Binding-site contacts:
Ligand atom O6 contacts residue MET334 of chain 1.B at 3.8 Å.
Ligand atom O2 contacts residue PEG1 of chain 1.L at 3.7 Å.
Ligand atom C6 contacts residue GLU118 of chain 1.B at 3.6 Å.
Ligand atom O5 contacts residue GLU240 of chain 1.B at 3.1 Å (salt-bridge).
Ligand atom O2 contacts residue ARG260 of chain 1.B at 2.9 Å (salt-bridge).
Ligand atom O2 contacts residue ASN12 of chain 1.B at 3.8 Å.
Ligand atom C3 contacts residue PRO11 of chain 1.B at 3.3 Å (hydrophobic).
Ligand atom C6 contacts residue TRP256 of chain 1.B at 3.8 Å (hydrophobic).
Ligand atom O4 contacts residue GLY65 of chain 1.B at 3.2 Å.
Ligand atom C6 contacts residue GLU240 of chain 1.B at 3.6 Å.
Ligand atom O4 contacts residue ARG120 of chain 1.B at 3.4 Å (salt-bridge).
Ligand atom O6 contacts residue THR236 of chain 1.B at 3.3 Å.
Ligand atom C5 contacts residue HIS181 of chain 1.B at 3.4 Å.
Ligand atom O3 contacts residue PRO11 of chain 1.B at 3.5 Å (h-bond).
Ligand atom O4 contacts residue THR66 of chain 1.B at 3.4 Å (h-bond).
Ligand atom C3 contacts residue GLY297 of chain 1.B at 3.0 Å.
Ligand atom O5 contacts residue HIS181 of chain 1.B at 3.4 Å (h-bond).
Ligand atom O2 contacts residue GLU118 of chain 1.B at 2.5 Å (salt-bridge).
Ligand atom C4 contacts residue GLY65 of chain 1.B at 3.3 Å.
Ligand atom O4 contacts residue THR67 of chain 1.B at 2.6 Å (h-bond).
Ligand atom C2 contacts residue PRO11 of chain 1.B at 3.7 Å (hydrophobic).
Ligand atom O6 contacts residue HIS181 of chain 1.B at 3.5 Å (h-bond).
Ligand atom C1 contacts residue TRP42 of chain 1.B at 3.4 Å (hydrophobic).
Ligand atom C3 contacts residue THR66 of chain 1.B at 3.6 Å.
Ligand atom O2 contacts residue PRO11 of chain 1.B at 2.9 Å (h-bond).
Ligand atom C2 contacts residue GLU118 of chain 1.B at 3.4 Å.
Ligand atom O3 contacts residue GLY296 of chain 1.B at 3.7 Å.
Ligand atom O3 contacts residue GLY297 of chain 1.B at 3.4 Å (h-bond).
Ligand atom O3 contacts residue THR66 of chain 1.B at 2.7 Å (h-bond).
Ligand atom O3 contacts residue PEG1 of chain 1.L at 3.5 Å.
Ligand atom O3 contacts residue PHE294 of chain 1.B at 3.4 Å.
Ligand atom O4 contacts residue TRP42 of chain 1.B at 3.7 Å.
Ligand atom O3 contacts residue THR67 of chain 1.B at 3.4 Å.
Ligand atom O4 contacts residue GLU118 of chain 1.B at 3.6 Å.
Ligand atom C6 contacts residue TRP68 of chain 1.B at 3.7 Å (hydrophobic).
Ligand atom C2 contacts residue ARG260 of chain 1.B at 3.8 Å.
Ligand atom O6 contacts residue THR179 of chain 1.B at 3.1 Å.
Ligand atom O2 contacts residue GLY297 of chain 1.B at 2.9 Å (h-bond).
Ligand atom O3 contacts residue MET334 of chain 1.B at 3.6 Å.
Ligand atom O6 contacts residue GLU240 of chain 1.B at 2.9 Å (salt-bridge).

Sequence of chain 1.B:
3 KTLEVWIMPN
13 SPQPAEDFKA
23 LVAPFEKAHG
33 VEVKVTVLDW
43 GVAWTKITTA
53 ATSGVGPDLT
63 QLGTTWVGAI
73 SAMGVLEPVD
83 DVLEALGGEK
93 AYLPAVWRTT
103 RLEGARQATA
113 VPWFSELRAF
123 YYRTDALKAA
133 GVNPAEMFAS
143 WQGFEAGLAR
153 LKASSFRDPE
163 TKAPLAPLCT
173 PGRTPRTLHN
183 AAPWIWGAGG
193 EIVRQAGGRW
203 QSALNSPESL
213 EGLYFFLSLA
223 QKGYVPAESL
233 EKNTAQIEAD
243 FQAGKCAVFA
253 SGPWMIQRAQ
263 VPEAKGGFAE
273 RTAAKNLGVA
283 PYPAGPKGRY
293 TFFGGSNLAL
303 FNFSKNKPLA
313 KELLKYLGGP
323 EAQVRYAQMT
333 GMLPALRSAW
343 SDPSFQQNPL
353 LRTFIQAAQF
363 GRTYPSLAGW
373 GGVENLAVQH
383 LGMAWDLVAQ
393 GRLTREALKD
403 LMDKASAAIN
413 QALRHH

A protein and the small-molecule ligand that binds it are described below.
Small molecule (SMILES): OC[C@@H]1O[C@@H](O[C@H]2[C@@H](O)[C@H](O)[C@@H](O[C@H]3[C@H](O)[C@@H](O)[C@@H](O)O[C@@H]3CO)O[C@@H]2CO)[C@H](O)[C@@H](O)[C@H]1O